Sequence of chain 1.B:
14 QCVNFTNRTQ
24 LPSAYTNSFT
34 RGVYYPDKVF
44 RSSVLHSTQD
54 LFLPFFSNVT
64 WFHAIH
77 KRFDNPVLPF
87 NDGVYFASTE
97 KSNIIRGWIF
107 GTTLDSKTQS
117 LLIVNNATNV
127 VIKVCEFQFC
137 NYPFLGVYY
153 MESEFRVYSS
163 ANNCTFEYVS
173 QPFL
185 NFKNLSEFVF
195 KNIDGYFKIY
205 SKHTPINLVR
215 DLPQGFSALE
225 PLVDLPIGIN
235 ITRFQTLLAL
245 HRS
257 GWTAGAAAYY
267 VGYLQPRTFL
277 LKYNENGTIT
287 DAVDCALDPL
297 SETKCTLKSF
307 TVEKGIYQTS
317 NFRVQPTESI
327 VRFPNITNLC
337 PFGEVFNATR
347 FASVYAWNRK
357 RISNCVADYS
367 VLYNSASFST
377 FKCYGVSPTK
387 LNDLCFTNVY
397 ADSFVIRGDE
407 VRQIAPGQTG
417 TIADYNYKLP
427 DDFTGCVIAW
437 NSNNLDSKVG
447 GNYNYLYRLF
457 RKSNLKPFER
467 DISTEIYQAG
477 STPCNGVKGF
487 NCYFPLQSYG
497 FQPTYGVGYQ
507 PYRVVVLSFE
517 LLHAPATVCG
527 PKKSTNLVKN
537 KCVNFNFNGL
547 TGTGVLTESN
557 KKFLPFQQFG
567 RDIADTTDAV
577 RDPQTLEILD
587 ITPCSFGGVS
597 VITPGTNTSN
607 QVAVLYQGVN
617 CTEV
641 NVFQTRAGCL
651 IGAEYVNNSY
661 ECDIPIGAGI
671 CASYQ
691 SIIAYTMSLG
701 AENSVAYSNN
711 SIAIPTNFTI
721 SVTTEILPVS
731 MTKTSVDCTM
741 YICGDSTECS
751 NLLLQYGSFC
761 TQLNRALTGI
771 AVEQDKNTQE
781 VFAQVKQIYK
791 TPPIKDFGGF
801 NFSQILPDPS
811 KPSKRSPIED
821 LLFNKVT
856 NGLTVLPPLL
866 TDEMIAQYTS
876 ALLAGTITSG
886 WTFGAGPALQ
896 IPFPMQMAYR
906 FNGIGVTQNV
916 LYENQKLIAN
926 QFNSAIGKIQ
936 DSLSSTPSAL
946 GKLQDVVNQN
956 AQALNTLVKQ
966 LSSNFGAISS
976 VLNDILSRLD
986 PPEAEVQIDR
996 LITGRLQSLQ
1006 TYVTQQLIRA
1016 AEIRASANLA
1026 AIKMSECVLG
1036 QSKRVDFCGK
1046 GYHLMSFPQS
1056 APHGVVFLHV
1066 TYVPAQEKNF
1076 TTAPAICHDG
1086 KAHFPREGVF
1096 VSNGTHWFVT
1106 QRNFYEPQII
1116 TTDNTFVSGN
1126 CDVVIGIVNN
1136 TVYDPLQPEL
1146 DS

A protein and the small-molecule ligand that binds it are described below.
Small molecule (SMILES): CC(=O)N[C@@H]1[C@@H](O)[C@H](O)[C@@H](CO)O[C@H]1O

Binding-site contacts:
Ligand atom C2 contacts residue ASN234 of chain 1.B at 2.5 Å.
Ligand atom O7 contacts residue ASN234 of chain 1.B at 3.2 Å (h-bond).
Ligand atom C8 contacts residue ASN234 of chain 1.B at 4.4 Å.
Ligand atom O6 contacts residue THR236 of chain 1.B at 4.2 Å.
Ligand atom O6 contacts residue THR108 of chain 1.B at 3.9 Å.
Ligand atom O5 contacts residue THR108 of chain 1.B at 3.9 Å.
Ligand atom C7 contacts residue ASN234 of chain 1.B at 3.2 Å.
Ligand atom C3 contacts residue ASN234 of chain 1.B at 3.8 Å.
Ligand atom O5 contacts residue ASN234 of chain 1.B at 2.4 Å (h-bond).
Ligand atom C1 contacts residue THR108 of chain 1.B at 4.4 Å.
Ligand atom N2 contacts residue ASN234 of chain 1.B at 2.9 Å (h-bond).
Ligand atom C1 contacts residue THR236 of chain 1.B at 4.3 Å.
Ligand atom C5 contacts residue THR236 of chain 1.B at 3.9 Å.
Ligand atom O5 contacts residue THR236 of chain 1.B at 3.9 Å.
Ligand atom C5 contacts residue ASN234 of chain 1.B at 3.7 Å.
Ligand atom C6 contacts residue THR236 of chain 1.B at 4.2 Å.
Ligand atom C4 contacts residue ASN234 of chain 1.B at 4.2 Å.
Ligand atom C1 contacts residue ASN234 of chain 1.B at 1.4 Å.